The small molecule below binds the protein below.
Small molecule (SMILES): C[C@@H]1C[C@H]2C(=O)OC[C@H](NC(=O)[C@H](Cc3cc(F)cc(F)c3)NC(=O)CCC3CCCCC3)C(=O)N3CCC[C@H]3C(=O)N3CC=CC[C@H]3C(=O)N[C@@H](C)C(=O)N2C1

Binding-site contacts:
Ligand atom N contacts residue TYR62 of chain 1.D at 2.6 Å (h-bond).
Ligand atom C9 contacts residue TYR62 of chain 1.D at 3.4 Å (hydrophobic).
Ligand atom O contacts residue TYR62 of chain 1.D at 2.7 Å (h-bond).
Ligand atom C5 contacts residue LEU23 of chain 1.D at 3.4 Å (hydrophobic).
Ligand atom CZ contacts residue THR79 of chain 1.C at 3.4 Å.
Ligand atom C4 contacts residue ARG22 of chain 1.D at 3.8 Å.
Ligand atom C contacts residue TYR62 of chain 1.D at 3.7 Å (hydrophobic).
Ligand atom CB contacts residue TYR62 of chain 1.D at 3.5 Å (hydrophobic).
Ligand atom C contacts residue SER60 of chain 1.D at 3.5 Å.
Ligand atom O contacts residue TYR112 of chain 1.D at 3.4 Å (h-bond).
Ligand atom CB contacts residue ILE90 of chain 1.D at 3.6 Å (hydrophobic).
Ligand atom CA contacts residue TYR62 of chain 1.D at 3.5 Å (hydrophobic).
Ligand atom CD contacts residue TYR62 of chain 1.D at 3.5 Å (hydrophobic).
Ligand atom O contacts residue SER60 of chain 1.D at 3.3 Å (h-bond).
Ligand atom CE1 contacts residue THR79 of chain 1.C at 3.9 Å.
Ligand atom O2 contacts residue LEU48 of chain 1.C at 3.1 Å.
Ligand atom CD1 contacts residue PHE82 of chain 1.C at 3.8 Å (hydrophobic).
Ligand atom CE contacts residue LEU189 of chain 1.D at 3.4 Å (hydrophobic).
Ligand atom CD contacts residue ILE28 of chain 1.D at 3.6 Å (hydrophobic).
Ligand atom C3 contacts residue ASP26 of chain 1.D at 3.4 Å.
Ligand atom CE1 contacts residue LEU114 of chain 1.D at 3.7 Å (hydrophobic).
Ligand atom CB contacts residue TYR112 of chain 1.D at 3.8 Å (hydrophobic).
Ligand atom CD contacts residue TYR112 of chain 1.D at 3.6 Å (hydrophobic).
Ligand atom C8 contacts residue ILE28 of chain 1.D at 3.8 Å (hydrophobic).
Ligand atom CE contacts residue ASP26 of chain 1.D at 3.1 Å.
Ligand atom C9 contacts residue LEU48 of chain 1.C at 3.9 Å (hydrophobic).
Ligand atom C6 contacts residue LEU48 of chain 1.C at 3.8 Å (hydrophobic).
Ligand atom F1 contacts residue LEU114 of chain 1.D at 3.7 Å.
Ligand atom CD2 contacts residue ILE90 of chain 1.D at 3.9 Å (hydrophobic).
Ligand atom CD1 contacts residue LEU48 of chain 1.C at 3.9 Å (hydrophobic).
Ligand atom CD2 contacts residue TYR62 of chain 1.D at 3.6 Å (hydrophobic).
Ligand atom C8 contacts residue TYR62 of chain 1.D at 3.3 Å (hydrophobic).
Ligand atom F1 contacts residue THR79 of chain 1.C at 3.3 Å.
Ligand atom F1 contacts residue PHE82 of chain 1.C at 3.3 Å.
Ligand atom O contacts residue PHE82 of chain 1.C at 3.7 Å.
Ligand atom CE contacts residue ILE28 of chain 1.D at 3.7 Å (hydrophobic).
Ligand atom N contacts residue SER60 of chain 1.D at 3.8 Å.
Ligand atom F2 contacts residue VAL44 of chain 1.C at 3.8 Å.
Ligand atom CZ contacts residue LEU114 of chain 1.D at 3.4 Å (hydrophobic).
Ligand atom F2 contacts residue ILE92 of chain 1.D at 3.1 Å.

Sequence of chain 1.D:
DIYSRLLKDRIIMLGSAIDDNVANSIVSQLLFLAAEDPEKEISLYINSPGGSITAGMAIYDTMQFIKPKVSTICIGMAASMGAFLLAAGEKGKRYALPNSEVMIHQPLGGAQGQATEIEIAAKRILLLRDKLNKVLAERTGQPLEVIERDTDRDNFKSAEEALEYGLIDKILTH

Sequence of chain 1.C:
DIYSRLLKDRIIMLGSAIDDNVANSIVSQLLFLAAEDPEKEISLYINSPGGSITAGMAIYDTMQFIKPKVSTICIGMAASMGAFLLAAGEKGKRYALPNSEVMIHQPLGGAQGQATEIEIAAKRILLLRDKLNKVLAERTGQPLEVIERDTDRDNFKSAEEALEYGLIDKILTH